Binding-site contacts:
Ligand atom C1 contacts residue THR258 of chain 1.N at 3.8 Å.
Ligand atom O5 contacts residue ASN256 of chain 1.N at 2.4 Å (h-bond).
Ligand atom C6 contacts residue ASP355 of chain 1.N at 3.2 Å.
Ligand atom O5 contacts residue ASP355 of chain 1.N at 4.1 Å.
Ligand atom C2 contacts residue ASN256 of chain 1.N at 2.4 Å.
Ligand atom C7 contacts residue ASN256 of chain 1.N at 3.3 Å.
Ligand atom C6 contacts residue LYS357 of chain 1.N at 3.5 Å.
Ligand atom C4 contacts residue ASN256 of chain 1.N at 4.3 Å.
Ligand atom O7 contacts residue ASN256 of chain 1.N at 3.4 Å (h-bond).
Ligand atom O7 contacts residue THR211 of chain 1.N at 4.3 Å.
Ligand atom C2 contacts residue THR258 of chain 1.N at 4.4 Å.
Ligand atom C8 contacts residue ASN256 of chain 1.N at 4.4 Å.
Ligand atom C5 contacts residue ASP355 of chain 1.N at 3.5 Å.
Ligand atom C1 contacts residue ASN256 of chain 1.N at 1.4 Å.
Ligand atom N2 contacts residue THR258 of chain 1.N at 4.0 Å.
Ligand atom C5 contacts residue ASN256 of chain 1.N at 3.7 Å.
Ligand atom C3 contacts residue ASN256 of chain 1.N at 3.8 Å.
Ligand atom C7 contacts residue THR211 of chain 1.N at 4.4 Å.
Ligand atom C8 contacts residue GLU209 of chain 1.N at 3.2 Å.
Ligand atom C8 contacts residue THR211 of chain 1.N at 4.2 Å.
Ligand atom O6 contacts residue ASP355 of chain 1.N at 4.3 Å.
Ligand atom O6 contacts residue LYS357 of chain 1.N at 3.4 Å (salt-bridge).
Ligand atom C6 contacts residue ASN256 of chain 1.N at 4.5 Å.
Ligand atom N2 contacts residue ASN256 of chain 1.N at 2.8 Å (h-bond).

This small molecule binds to this protein.
Small molecule (SMILES): CC(=O)N[C@@H]1[C@@H](O)[C@H](O)[C@@H](CO)O[C@H]1O

Sequence of chain 1.N:
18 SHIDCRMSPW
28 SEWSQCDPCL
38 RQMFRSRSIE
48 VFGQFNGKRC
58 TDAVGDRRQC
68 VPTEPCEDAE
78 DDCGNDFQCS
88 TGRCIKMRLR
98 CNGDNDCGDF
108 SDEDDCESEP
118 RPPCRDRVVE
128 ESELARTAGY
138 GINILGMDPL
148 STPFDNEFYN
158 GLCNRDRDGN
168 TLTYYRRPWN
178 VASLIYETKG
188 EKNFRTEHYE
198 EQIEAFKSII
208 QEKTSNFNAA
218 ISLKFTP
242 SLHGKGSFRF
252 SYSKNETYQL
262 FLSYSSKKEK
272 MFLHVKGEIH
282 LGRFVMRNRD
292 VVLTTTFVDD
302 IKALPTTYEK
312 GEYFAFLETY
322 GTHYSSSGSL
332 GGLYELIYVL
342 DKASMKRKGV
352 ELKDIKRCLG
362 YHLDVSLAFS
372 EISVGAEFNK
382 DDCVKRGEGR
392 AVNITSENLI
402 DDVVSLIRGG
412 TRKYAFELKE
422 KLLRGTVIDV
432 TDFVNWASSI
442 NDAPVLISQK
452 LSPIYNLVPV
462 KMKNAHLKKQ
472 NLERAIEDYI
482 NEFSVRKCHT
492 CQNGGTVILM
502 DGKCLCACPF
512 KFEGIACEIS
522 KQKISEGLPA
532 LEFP